The small molecule below binds the protein below.
Small molecule (SMILES): FC(F)(F)[C@H](Cl)Br

Sequence of chain 8.A:
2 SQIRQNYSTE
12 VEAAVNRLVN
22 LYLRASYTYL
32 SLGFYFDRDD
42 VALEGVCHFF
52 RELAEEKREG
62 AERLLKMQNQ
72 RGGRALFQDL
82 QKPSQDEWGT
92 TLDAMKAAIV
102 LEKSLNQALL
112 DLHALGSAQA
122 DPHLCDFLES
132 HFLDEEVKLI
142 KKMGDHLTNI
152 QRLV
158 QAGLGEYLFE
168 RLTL

Binding-site contacts:
Ligand atom F1 contacts residue LEU24 of chain 8.A at 3.3 Å.
Ligand atom F1 contacts residue HLT1 of chain 8.H at 1.2 Å.
Ligand atom F1 contacts residue SER27 of chain 8.A at 4.0 Å.
Ligand atom F3 contacts residue LEU24 of chain 8.A at 4.1 Å.
Ligand atom BR contacts residue TYR28 of chain 13.A at 4.0 Å.
Ligand atom C1 contacts residue LEU24 of chain 8.A at 4.5 Å (hydrophobic).
Ligand atom BR contacts residue SER27 of chain 13.A at 3.8 Å.
Ligand atom F3 contacts residue HLT1 of chain 8.H at 1.5 Å.
Ligand atom CL contacts residue HLT1 of chain 8.H at 2.2 Å.
Ligand atom CL contacts residue LEU24 of chain 8.A at 4.0 Å.
Ligand atom F3 contacts residue LEU81 of chain 13.A at 3.9 Å.
Ligand atom CL contacts residue LEU81 of chain 8.A at 3.6 Å.
Ligand atom C2 contacts residue HLT1 of chain 8.H at 1.3 Å.
Ligand atom CL contacts residue TYR28 of chain 13.A at 3.3 Å.
Ligand atom C1 contacts residue HLT1 of chain 8.H at 0.8 Å.
Ligand atom BR contacts residue LEU81 of chain 13.A at 4.2 Å.
Ligand atom C2 contacts residue LEU81 of chain 8.A at 4.4 Å (hydrophobic).
Ligand atom F2 contacts residue HLT1 of chain 8.H at 0.8 Å.
Ligand atom F1 contacts residue ARG59 of chain 8.A at 4.5 Å.
Ligand atom BR contacts residue LEU24 of chain 13.A at 3.1 Å.
Ligand atom BR contacts residue HLT1 of chain 8.H at 1.2 Å.
Ligand atom F3 contacts residue LEU81 of chain 8.A at 3.4 Å.
Ligand atom F2 contacts residue SER27 of chain 8.A at 4.4 Å.
Ligand atom C2 contacts residue LEU24 of chain 8.A at 4.3 Å (hydrophobic).

Sequence of chain 13.A:
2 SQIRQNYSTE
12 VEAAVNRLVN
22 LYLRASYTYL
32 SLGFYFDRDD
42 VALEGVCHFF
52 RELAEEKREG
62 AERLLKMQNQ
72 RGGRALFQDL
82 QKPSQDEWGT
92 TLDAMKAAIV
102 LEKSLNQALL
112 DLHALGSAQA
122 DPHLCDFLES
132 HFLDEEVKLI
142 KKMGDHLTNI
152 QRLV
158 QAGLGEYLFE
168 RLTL